Sequence of chain 2.A:
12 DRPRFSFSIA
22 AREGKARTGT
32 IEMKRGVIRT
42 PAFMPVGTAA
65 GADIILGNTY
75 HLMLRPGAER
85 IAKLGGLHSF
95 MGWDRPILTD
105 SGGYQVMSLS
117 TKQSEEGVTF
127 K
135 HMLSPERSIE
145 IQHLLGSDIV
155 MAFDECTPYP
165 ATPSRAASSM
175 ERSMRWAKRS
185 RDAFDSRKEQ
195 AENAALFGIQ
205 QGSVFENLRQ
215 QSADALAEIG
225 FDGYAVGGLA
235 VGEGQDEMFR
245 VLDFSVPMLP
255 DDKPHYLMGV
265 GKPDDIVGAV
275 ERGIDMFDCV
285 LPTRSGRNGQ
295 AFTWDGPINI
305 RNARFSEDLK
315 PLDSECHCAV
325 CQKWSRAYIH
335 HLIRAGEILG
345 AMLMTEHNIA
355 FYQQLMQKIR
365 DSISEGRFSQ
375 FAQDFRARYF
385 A

Binding-site contacts:
Ligand atom C17 contacts residue GLY263 of chain 2.A at 3.5 Å.
Ligand atom N15 contacts residue LEU233 of chain 2.A at 2.8 Å (h-bond).
Ligand atom N11 contacts residue ILE203 of chain 2.A at 3.6 Å.
Ligand atom C6 contacts residue TYR108 of chain 2.A at 3.6 Å (hydrophobic).
Ligand atom C26 contacts residue TYR260 of chain 2.A at 3.4 Å (hydrophobic).
Ligand atom O14 contacts residue GLY232 of chain 2.A at 2.8 Å (h-bond).
Ligand atom C5 contacts residue TYR108 of chain 2.A at 3.5 Å (hydrophobic).
Ligand atom C3 contacts residue TYR108 of chain 2.A at 3.4 Å (hydrophobic).
Ligand atom N15 contacts residue MET262 of chain 2.A at 3.6 Å.
Ligand atom C26 contacts residue LEU102 of chain 2.A at 3.5 Å (hydrophobic).
Ligand atom C25 contacts residue ASP282 of chain 2.A at 3.6 Å.
Ligand atom C10 contacts residue ASP104 of chain 2.A at 3.5 Å.
Ligand atom C2 contacts residue CYS160 of chain 2.A at 3.5 Å (hydrophobic).
Ligand atom C24 contacts residue GLN109 of chain 2.A at 3.2 Å.
Ligand atom N11 contacts residue ASP104 of chain 2.A at 2.8 Å (salt-bridge).
Ligand atom O14 contacts residue ASP158 of chain 2.A at 3.5 Å (salt-bridge).
Ligand atom N18 contacts residue ALA234 of chain 2.A at 2.9 Å (h-bond).
Ligand atom N9 contacts residue TYR108 of chain 2.A at 3.5 Å.
Ligand atom C8 contacts residue TYR108 of chain 2.A at 3.5 Å (hydrophobic).
Ligand atom O14 contacts residue CYS160 of chain 2.A at 3.5 Å (h-bond).
Ligand atom C4 contacts residue TYR108 of chain 2.A at 3.4 Å (hydrophobic).
Ligand atom C17 contacts residue TYR108 of chain 2.A at 3.5 Å (hydrophobic).
Ligand atom C6 contacts residue ASP104 of chain 2.A at 3.2 Å.
Ligand atom O23 contacts residue GLN109 of chain 2.A at 3.3 Å (h-bond).
Ligand atom C13 contacts residue ASP158 of chain 2.A at 3.6 Å.
Ligand atom C7 contacts residue ASP104 of chain 2.A at 3.4 Å.
Ligand atom N12 contacts residue ASP158 of chain 2.A at 2.8 Å (salt-bridge).
Ligand atom N9 contacts residue MET262 of chain 2.A at 3.5 Å.
Ligand atom C10 contacts residue ASP158 of chain 2.A at 3.6 Å.
Ligand atom N16 contacts residue TYR108 of chain 2.A at 3.5 Å.
Ligand atom C10 contacts residue MET262 of chain 2.A at 3.6 Å (hydrophobic).
Ligand atom O14 contacts residue GLN205 of chain 2.A at 3.0 Å (h-bond).
Ligand atom O14 contacts residue GLY231 of chain 2.A at 3.2 Å.
Ligand atom N18 contacts residue GLY263 of chain 2.A at 3.5 Å.
Ligand atom C24 contacts residue ASP104 of chain 2.A at 3.5 Å.
Ligand atom N11 contacts residue ASP158 of chain 2.A at 2.8 Å (salt-bridge).
Ligand atom N16 contacts residue GLY263 of chain 2.A at 3.6 Å.
Ligand atom C6 contacts residue GLN109 of chain 2.A at 3.4 Å.
Ligand atom O26 contacts residue ASP104 of chain 2.A at 3.2 Å.
Ligand atom N9 contacts residue ASP104 of chain 2.A at 2.8 Å (salt-bridge).

A protein and the small-molecule ligand that binds it are described below.
Small molecule (SMILES): CNc1nc2c(CC[C@H]3O[C@@H](OC)[C@H](O)[C@@H]3OC)c3nc(N)[nH]c(=O)c3cc2[nH]1